Binding-site contacts:
Ligand atom C4 contacts residue GLY227 of chain 1.B at 3.9 Å.
Ligand atom C4 contacts residue ARG228 of chain 1.B at 3.8 Å.
Ligand atom C6 contacts residue TYR12 of chain 1.B at 4.0 Å (hydrophobic).
Ligand atom C6 contacts residue LEU99 of chain 1.B at 4.2 Å (hydrophobic).
Ligand atom O5 contacts residue GLY98 of chain 1.B at 4.1 Å.
Ligand atom O2 contacts residue GLY98 of chain 1.B at 3.6 Å.
Ligand atom C7 contacts residue LEU99 of chain 1.B at 4.3 Å (hydrophobic).
Ligand atom O4 contacts residue ASP208 of chain 1.B at 2.7 Å (salt-bridge).
Ligand atom O2 contacts residue GLY227 of chain 1.B at 4.1 Å.
Ligand atom O6 contacts residue ALA207 of chain 1.B at 3.5 Å.
Ligand atom O3 contacts residue ASN14 of chain 1.B at 4.3 Å.
Ligand atom O6 contacts residue ASP208 of chain 1.B at 2.7 Å (salt-bridge).
Ligand atom C3 contacts residue ASN14 of chain 1.B at 4.0 Å.
Ligand atom C5 contacts residue TYR12 of chain 1.B at 4.0 Å (hydrophobic).
Ligand atom C3 contacts residue GLY227 of chain 1.B at 4.3 Å.
Ligand atom C6 contacts residue ALA207 of chain 1.B at 3.5 Å (hydrophobic).
Ligand atom O6 contacts residue TYR100 of chain 1.B at 3.0 Å (h-bond).
Ligand atom C6 contacts residue TYR100 of chain 1.B at 4.0 Å (hydrophobic).
Ligand atom O4 contacts residue ARG228 of chain 1.B at 3.4 Å (salt-bridge).
Ligand atom O4 contacts residue ASN14 of chain 1.B at 2.7 Å (h-bond).
Ligand atom C6 contacts residue ASP208 of chain 1.B at 2.9 Å.
Ligand atom O4 contacts residue TYR12 of chain 1.B at 3.6 Å.
Ligand atom C7 contacts residue TYR12 of chain 1.B at 4.1 Å (hydrophobic).
Ligand atom O6 contacts residue GLY98 of chain 1.B at 3.0 Å.
Ligand atom O5 contacts residue LEU99 of chain 1.B at 3.1 Å (h-bond).
Ligand atom O4 contacts residue GLY227 of chain 1.B at 4.1 Å.
Ligand atom C4 contacts residue ASN14 of chain 1.B at 3.9 Å.
Ligand atom O5 contacts residue TYR100 of chain 1.B at 4.1 Å.
Ligand atom O3 contacts residue ARG228 of chain 1.B at 3.0 Å (salt-bridge).
Ligand atom C5 contacts residue ASP208 of chain 1.B at 4.0 Å.
Ligand atom C6 contacts residue GLY98 of chain 1.B at 4.2 Å.
Ligand atom C5 contacts residue LEU99 of chain 1.B at 4.2 Å (hydrophobic).
Ligand atom O2 contacts residue LEU99 of chain 1.B at 3.9 Å.
Ligand atom O6 contacts residue LEU99 of chain 1.B at 3.2 Å (h-bond).
Ligand atom C3 contacts residue ARG228 of chain 1.B at 4.0 Å.
Ligand atom O6 contacts residue THR97 of chain 1.B at 4.2 Å.
Ligand atom C4 contacts residue ASP208 of chain 1.B at 3.4 Å.
Ligand atom C1 contacts residue LEU99 of chain 1.B at 3.8 Å (hydrophobic).
Ligand atom O3 contacts residue GLY227 of chain 1.B at 3.7 Å.
Ligand atom C2 contacts residue LEU99 of chain 1.B at 4.5 Å (hydrophobic).

A small-molecule ligand and the protein it binds are described below.
Small molecule (SMILES): CO[C@H]1O[C@H](CO)[C@@H](O)[C@H](O)[C@@H]1O

Sequence of chain 1.B:
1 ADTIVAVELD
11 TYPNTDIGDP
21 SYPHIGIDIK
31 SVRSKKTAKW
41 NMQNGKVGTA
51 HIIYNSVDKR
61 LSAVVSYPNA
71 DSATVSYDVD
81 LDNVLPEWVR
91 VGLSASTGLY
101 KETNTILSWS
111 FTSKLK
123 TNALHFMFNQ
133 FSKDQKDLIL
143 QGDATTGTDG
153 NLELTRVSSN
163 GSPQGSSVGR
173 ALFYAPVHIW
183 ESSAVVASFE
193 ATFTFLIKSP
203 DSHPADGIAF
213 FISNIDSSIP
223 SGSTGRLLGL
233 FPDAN